The protein below binds the small molecule below.
Small molecule (SMILES): Oc1ccc(Nc2nc(-c3ccc(Cl)cc3)cs2)cc1

Binding-site contacts:
Ligand atom O20 contacts residue ILE171 of chain 1.F at 3.9 Å.
Ligand atom C10 contacts residue ILE171 of chain 1.F at 3.6 Å (hydrophobic).
Ligand atom CL contacts residue HIS308 of chain 1.F at 3.4 Å.
Ligand atom S4 contacts residue THR193 of chain 1.F at 3.7 Å.
Ligand atom C17 contacts residue ILE171 of chain 1.F at 3.7 Å (hydrophobic).
Ligand atom C12 contacts residue ASP175 of chain 1.F at 3.7 Å.
Ligand atom C7 contacts residue MET303 of chain 1.F at 3.9 Å (hydrophobic).
Ligand atom N6 contacts residue THR193 of chain 1.F at 3.0 Å (h-bond).
Ligand atom C2 contacts residue ILE171 of chain 1.F at 3.6 Å (hydrophobic).
Ligand atom C19 contacts residue ILE171 of chain 1.F at 3.9 Å (hydrophobic).
Ligand atom S4 contacts residue PHE300 of chain 1.F at 3.6 Å.
Ligand atom CL contacts residue PHE285 of chain 1.F at 3.3 Å.
Ligand atom C18 contacts residue ASP175 of chain 1.F at 3.6 Å.
Ligand atom C12 contacts residue ILE171 of chain 1.F at 3.9 Å (hydrophobic).
Ligand atom N1 contacts residue PHE300 of chain 1.F at 3.7 Å.
Ligand atom C18 contacts residue VAL174 of chain 1.F at 3.9 Å (hydrophobic).
Ligand atom S4 contacts residue PHE170 of chain 1.F at 3.7 Å.
Ligand atom C5 contacts residue LEU296 of chain 1.F at 3.8 Å (hydrophobic).
Ligand atom C19 contacts residue MET269 of chain 1.F at 3.6 Å (hydrophobic).
Ligand atom C18 contacts residue ILE171 of chain 1.F at 3.9 Å (hydrophobic).
Ligand atom C17 contacts residue VAL174 of chain 1.F at 3.8 Å (hydrophobic).
Ligand atom N6 contacts residue ILE171 of chain 1.F at 3.9 Å.
Ligand atom N1 contacts residue MET303 of chain 1.F at 3.9 Å.
Ligand atom N6 contacts residue PHE300 of chain 1.F at 3.4 Å.
Ligand atom C13 contacts residue MET303 of chain 1.F at 3.8 Å (hydrophobic).
Ligand atom C17 contacts residue THR193 of chain 1.F at 3.5 Å.
Ligand atom N6 contacts residue PHE170 of chain 1.F at 3.6 Å.
Ligand atom C2 contacts residue PHE300 of chain 1.F at 3.2 Å (hydrophobic).
Ligand atom C10 contacts residue THR193 of chain 1.F at 3.5 Å.
Ligand atom C9 contacts residue MET303 of chain 1.F at 3.9 Å (hydrophobic).
Ligand atom C13 contacts residue HIS308 of chain 1.F at 3.7 Å.
Ligand atom C10 contacts residue PHE300 of chain 1.F at 3.9 Å (hydrophobic).
Ligand atom O20 contacts residue ASP175 of chain 1.F at 2.9 Å (salt-bridge).
Ligand atom CL contacts residue ALA271 of chain 1.F at 3.7 Å.
Ligand atom C5 contacts residue PHE300 of chain 1.F at 3.8 Å (hydrophobic).
Ligand atom C2 contacts residue PHE170 of chain 1.F at 3.9 Å (hydrophobic).
Ligand atom C16 contacts residue MET269 of chain 1.F at 3.8 Å (hydrophobic).
Ligand atom O20 contacts residue PHE189 of chain 1.F at 3.6 Å.
Ligand atom N1 contacts residue ILE171 of chain 1.F at 3.4 Å.
Ligand atom C16 contacts residue ILE171 of chain 1.F at 3.7 Å (hydrophobic).

Sequence of chain 1.F:
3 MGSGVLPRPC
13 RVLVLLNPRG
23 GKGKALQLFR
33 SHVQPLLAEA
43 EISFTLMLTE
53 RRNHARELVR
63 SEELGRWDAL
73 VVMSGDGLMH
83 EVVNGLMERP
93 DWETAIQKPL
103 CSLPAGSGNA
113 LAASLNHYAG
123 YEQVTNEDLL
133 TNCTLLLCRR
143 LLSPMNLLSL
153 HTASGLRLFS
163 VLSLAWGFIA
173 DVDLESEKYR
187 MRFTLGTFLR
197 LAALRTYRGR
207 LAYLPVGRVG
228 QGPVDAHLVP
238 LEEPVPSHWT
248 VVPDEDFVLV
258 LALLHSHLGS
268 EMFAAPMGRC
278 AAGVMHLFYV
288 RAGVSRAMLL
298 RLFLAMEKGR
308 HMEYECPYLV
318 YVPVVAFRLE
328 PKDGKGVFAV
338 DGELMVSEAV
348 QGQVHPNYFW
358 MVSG